Sequence of chain 1.C:
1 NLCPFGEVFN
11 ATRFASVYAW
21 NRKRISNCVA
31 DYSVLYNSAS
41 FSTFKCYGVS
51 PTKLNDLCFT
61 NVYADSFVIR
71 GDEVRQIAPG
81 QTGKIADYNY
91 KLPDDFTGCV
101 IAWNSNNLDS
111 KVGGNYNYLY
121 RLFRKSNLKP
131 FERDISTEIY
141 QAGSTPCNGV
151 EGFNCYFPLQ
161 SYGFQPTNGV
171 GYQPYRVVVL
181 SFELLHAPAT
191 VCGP

Binding-site contacts:
Ligand atom C7 contacts residue GLY6 of chain 1.C at 3.6 Å.
Ligand atom O7 contacts residue PHE5 of chain 1.C at 2.9 Å (h-bond).
Ligand atom N2 contacts residue ASN10 of chain 1.C at 2.9 Å (h-bond).
Ligand atom O7 contacts residue PHE9 of chain 1.C at 4.0 Å.
Ligand atom O7 contacts residue ASN10 of chain 1.C at 4.5 Å.
Ligand atom C2 contacts residue ASN10 of chain 1.C at 2.5 Å.
Ligand atom N2 contacts residue GLY6 of chain 1.C at 4.4 Å.
Ligand atom C7 contacts residue ASN10 of chain 1.C at 3.6 Å.
Ligand atom N2 contacts residue PHE9 of chain 1.C at 4.4 Å.
Ligand atom C8 contacts residue GLY6 of chain 1.C at 3.8 Å.
Ligand atom C3 contacts residue ASN10 of chain 1.C at 3.8 Å.
Ligand atom C1 contacts residue ASN10 of chain 1.C at 1.5 Å.
Ligand atom C5 contacts residue ASN10 of chain 1.C at 3.7 Å.
Ligand atom C8 contacts residue PHE5 of chain 1.C at 4.5 Å (hydrophobic).
Ligand atom C7 contacts residue PHE5 of chain 1.C at 3.9 Å (hydrophobic).
Ligand atom O7 contacts residue GLY6 of chain 1.C at 3.3 Å (h-bond).
Ligand atom C8 contacts residue ASN10 of chain 1.C at 4.0 Å.
Ligand atom C4 contacts residue ASN10 of chain 1.C at 4.3 Å.
Ligand atom O5 contacts residue ASN10 of chain 1.C at 2.4 Å (h-bond).

This small molecule binds to this protein.
Small molecule (SMILES): CC(=O)N[C@@H]1[C@@H](O)[C@H](O)[C@@H](CO)O[C@H]1O